Binding-site contacts:
Ligand atom CAZ contacts residue GLU727 of chain 1.C at 3.1 Å.
Ligand atom CAV contacts residue TYR472 of chain 1.C at 3.5 Å (hydrophobic).
Ligand atom FAF contacts residue PRO500 of chain 1.C at 3.6 Å.
Ligand atom CAT contacts residue THR502 of chain 1.C at 3.0 Å.
Ligand atom CAJ contacts residue TYR472 of chain 1.C at 3.4 Å (hydrophobic).
Ligand atom CAI contacts residue TYR472 of chain 1.C at 3.6 Å (hydrophobic).
Ligand atom OAA contacts residue ARG507 of chain 1.C at 3.0 Å (salt-bridge).
Ligand atom CAJ contacts residue PRO500 of chain 1.C at 3.7 Å (hydrophobic).
Ligand atom NAP contacts residue THR502 of chain 1.C at 3.4 Å (h-bond).
Ligand atom FAF contacts residue TYR427 of chain 1.C at 3.4 Å.
Ligand atom NAY contacts residue TYR472 of chain 1.C at 3.6 Å.
Ligand atom OAQ contacts residue LEU672 of chain 1.C at 3.4 Å.
Ligand atom OAB contacts residue ARG507 of chain 1.C at 2.9 Å (salt-bridge).
Ligand atom CAJ contacts residue TYR754 of chain 1.C at 3.5 Å (hydrophobic).
Ligand atom NAP contacts residue PRO500 of chain 1.C at 2.8 Å (h-bond).
Ligand atom OAA contacts residue PRO500 of chain 1.C at 3.5 Å (h-bond).
Ligand atom CAR contacts residue GLU727 of chain 1.C at 3.1 Å.
Ligand atom CAT contacts residue TYR472 of chain 1.C at 3.7 Å (hydrophobic).
Ligand atom FAG contacts residue GLU727 of chain 1.C at 3.2 Å.
Ligand atom OAA contacts residue LEU501 of chain 1.C at 3.5 Å.
Ligand atom OAD contacts residue GLY675 of chain 1.C at 3.5 Å.
Ligand atom CAW contacts residue TYR472 of chain 1.C at 3.5 Å (hydrophobic).
Ligand atom CAS contacts residue GLU727 of chain 1.C at 3.1 Å.
Ligand atom FAH contacts residue GLU727 of chain 1.C at 2.6 Å.
Ligand atom OAA contacts residue THR502 of chain 1.C at 2.6 Å (h-bond).
Ligand atom FAH contacts residue TYR754 of chain 1.C at 3.1 Å.
Ligand atom CAS contacts residue TYR472 of chain 1.C at 3.4 Å (hydrophobic).
Ligand atom FAG contacts residue MET730 of chain 1.C at 3.3 Å.
Ligand atom CAR contacts residue TYR472 of chain 1.C at 3.7 Å (hydrophobic).
Ligand atom NAX contacts residue GLU727 of chain 1.C at 3.1 Å (salt-bridge).
Ligand atom CAT contacts residue PRO500 of chain 1.C at 3.5 Å (hydrophobic).
Ligand atom OAC contacts residue SER676 of chain 1.C at 3.4 Å (h-bond).
Ligand atom NAP contacts residue TYR472 of chain 1.C at 3.6 Å.
Ligand atom FAF contacts residue TYR472 of chain 1.C at 3.4 Å.
Ligand atom CAN contacts residue GLU727 of chain 1.C at 2.7 Å.
Ligand atom CAV contacts residue PRO500 of chain 1.C at 3.6 Å (hydrophobic).
Ligand atom CAL contacts residue LEU672 of chain 1.C at 3.4 Å (hydrophobic).
Ligand atom CAU contacts residue TYR472 of chain 1.C at 3.7 Å (hydrophobic).
Ligand atom CAM contacts residue GLU424 of chain 1.C at 3.4 Å.
Ligand atom OAQ contacts residue THR708 of chain 1.C at 3.6 Å.

This small molecule binds to this protein.
Small molecule (SMILES): O=c1[nH]c2cc(C(F)(F)F)c(N3CCOCC3)cc2n(CP(=O)(O)O)c1=O

Sequence of chain 1.C:
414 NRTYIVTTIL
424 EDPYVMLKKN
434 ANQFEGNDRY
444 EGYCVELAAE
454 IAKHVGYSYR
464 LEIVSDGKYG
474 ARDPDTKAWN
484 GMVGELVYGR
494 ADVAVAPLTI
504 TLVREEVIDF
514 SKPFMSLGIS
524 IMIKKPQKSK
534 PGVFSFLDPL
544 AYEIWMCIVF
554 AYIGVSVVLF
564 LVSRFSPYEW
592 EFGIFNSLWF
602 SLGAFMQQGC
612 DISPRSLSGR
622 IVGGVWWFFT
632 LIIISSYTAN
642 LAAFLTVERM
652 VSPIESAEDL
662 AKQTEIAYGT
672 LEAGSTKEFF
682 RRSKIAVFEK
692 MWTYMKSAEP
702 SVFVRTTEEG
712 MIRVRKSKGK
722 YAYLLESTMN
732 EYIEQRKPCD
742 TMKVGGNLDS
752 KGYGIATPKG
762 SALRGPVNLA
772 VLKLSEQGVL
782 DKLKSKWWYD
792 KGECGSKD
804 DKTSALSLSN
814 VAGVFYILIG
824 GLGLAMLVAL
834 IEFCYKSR